Binding-site contacts:
Ligand atom C5 contacts residue ASN324 of chain 1.I at 3.6 Å.
Ligand atom N2 contacts residue ASN324 of chain 1.I at 3.1 Å (h-bond).
Ligand atom O6 contacts residue ASN324 of chain 1.I at 4.3 Å.
Ligand atom O5 contacts residue ASN324 of chain 1.I at 2.3 Å (h-bond).
Ligand atom C7 contacts residue ASN324 of chain 1.I at 4.1 Å.
Ligand atom C2 contacts residue ASN324 of chain 1.I at 2.5 Å.
Ligand atom C4 contacts residue ASN324 of chain 1.I at 4.2 Å.
Ligand atom C3 contacts residue ASN324 of chain 1.I at 3.9 Å.
Ligand atom C1 contacts residue ASN324 of chain 1.I at 1.4 Å.

Sequence of chain 1.I:
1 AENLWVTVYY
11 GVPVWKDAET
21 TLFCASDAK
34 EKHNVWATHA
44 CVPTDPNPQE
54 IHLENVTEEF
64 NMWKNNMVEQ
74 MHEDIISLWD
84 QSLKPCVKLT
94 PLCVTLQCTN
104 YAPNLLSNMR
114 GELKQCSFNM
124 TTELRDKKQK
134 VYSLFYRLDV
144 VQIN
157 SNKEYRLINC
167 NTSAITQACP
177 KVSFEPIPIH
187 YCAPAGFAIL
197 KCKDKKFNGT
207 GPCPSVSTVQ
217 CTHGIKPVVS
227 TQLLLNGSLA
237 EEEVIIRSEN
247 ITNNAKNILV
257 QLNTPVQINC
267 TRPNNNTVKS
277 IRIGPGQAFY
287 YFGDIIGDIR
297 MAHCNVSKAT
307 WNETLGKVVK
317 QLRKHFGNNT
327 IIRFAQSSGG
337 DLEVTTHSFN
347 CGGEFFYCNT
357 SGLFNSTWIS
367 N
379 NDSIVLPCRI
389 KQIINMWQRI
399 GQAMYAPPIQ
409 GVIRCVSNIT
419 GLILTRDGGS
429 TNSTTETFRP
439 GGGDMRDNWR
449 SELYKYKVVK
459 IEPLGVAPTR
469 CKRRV

The small molecule below binds the protein below.
Small molecule (SMILES): CC(=O)N[C@@H]1[C@@H](O)[C@H](O)[C@@H](CO)O[C@H]1O